Sequence of chain 38.E:
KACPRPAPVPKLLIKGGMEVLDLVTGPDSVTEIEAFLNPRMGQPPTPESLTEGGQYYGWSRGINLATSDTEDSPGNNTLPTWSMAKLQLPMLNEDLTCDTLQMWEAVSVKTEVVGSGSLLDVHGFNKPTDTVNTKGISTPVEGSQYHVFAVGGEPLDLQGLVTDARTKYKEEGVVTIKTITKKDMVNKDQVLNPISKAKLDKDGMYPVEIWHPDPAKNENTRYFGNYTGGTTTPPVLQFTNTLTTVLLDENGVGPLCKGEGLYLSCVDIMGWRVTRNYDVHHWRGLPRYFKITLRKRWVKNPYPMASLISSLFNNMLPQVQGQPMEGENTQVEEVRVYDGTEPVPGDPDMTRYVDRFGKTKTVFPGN

This small molecule binds to this protein.
Small molecule (SMILES): CC(=O)N[C@H]1[C@H]([C@H](O)[C@H](O)CO)O[C@@](O[C@H]2[C@@H](O)[C@@H](CO)O[C@@H](O[C@H]3[C@H](O)[C@@H](O)[C@H](O)O[C@@H]3CO)[C@@H]2O)(C(=O)O)C[C@@H]1O

Sequence of chain 38.A:
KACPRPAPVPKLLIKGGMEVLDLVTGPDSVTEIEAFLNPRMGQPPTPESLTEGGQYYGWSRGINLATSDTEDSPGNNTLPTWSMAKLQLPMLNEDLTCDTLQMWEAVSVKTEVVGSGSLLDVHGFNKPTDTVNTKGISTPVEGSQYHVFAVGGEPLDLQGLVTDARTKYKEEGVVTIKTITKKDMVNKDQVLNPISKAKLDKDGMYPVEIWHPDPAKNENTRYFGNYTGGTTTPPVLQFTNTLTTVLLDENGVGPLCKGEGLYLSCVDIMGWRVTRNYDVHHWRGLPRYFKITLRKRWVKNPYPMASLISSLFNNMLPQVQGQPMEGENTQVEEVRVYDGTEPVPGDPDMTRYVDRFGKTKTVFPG

Binding-site contacts:
Ligand atom C4 contacts residue ARG77 of chain 38.E at 4.2 Å.
Ligand atom O10 contacts residue THR291 of chain 38.E at 4.0 Å.
Ligand atom O6 contacts residue ARG77 of chain 38.E at 4.0 Å.
Ligand atom C6 contacts residue ASN93 of chain 38.E at 3.5 Å.
Ligand atom O6 contacts residue THR94 of chain 38.E at 3.7 Å.
Ligand atom N5 contacts residue TYR72 of chain 38.E at 3.2 Å (h-bond).
Ligand atom C3 contacts residue GLY78 of chain 38.E at 4.2 Å.
Ligand atom O4 contacts residue ILE79 of chain 38.E at 3.4 Å (h-bond).
Ligand atom O3 contacts residue VAL296 of chain 38.E at 4.2 Å.
Ligand atom O8 contacts residue TYR72 of chain 38.E at 3.2 Å (h-bond).
Ligand atom C4 contacts residue HIS298 of chain 38.E at 3.7 Å.
Ligand atom O6 contacts residue ASN93 of chain 38.E at 2.8 Å (h-bond).
Ligand atom C3 contacts residue GLY78 of chain 38.E at 4.1 Å.
Ligand atom C5 contacts residue TYR72 of chain 38.E at 3.5 Å (hydrophobic).
Ligand atom O3 contacts residue GLY78 of chain 38.E at 3.6 Å.
Ligand atom C2 contacts residue GLY78 of chain 38.E at 4.2 Å.
Ligand atom O4 contacts residue HIS298 of chain 38.E at 3.1 Å (h-bond).
Ligand atom O1A contacts residue ARG77 of chain 38.E at 3.1 Å (salt-bridge).
Ligand atom C10 contacts residue TYR72 of chain 38.E at 4.2 Å (hydrophobic).
Ligand atom O1A contacts residue GLY78 of chain 38.E at 3.6 Å (h-bond).
Ligand atom C4 contacts residue TYR72 of chain 38.E at 3.2 Å (hydrophobic).
Ligand atom C1 contacts residue TYR72 of chain 38.E at 3.7 Å (hydrophobic).
Ligand atom C1 contacts residue ARG77 of chain 38.E at 3.4 Å.
Ligand atom C3 contacts residue VAL296 of chain 38.E at 3.5 Å (hydrophobic).
Ligand atom O4 contacts residue GLY78 of chain 38.E at 3.1 Å.
Ligand atom O10 contacts residue ASN293 of chain 38.E at 3.8 Å.
Ligand atom O4 contacts residue THR291 of chain 38.E at 3.4 Å.
Ligand atom C11 contacts residue ASP85 of chain 38.A at 3.8 Å.
Ligand atom C5 contacts residue ASN93 of chain 38.E at 4.3 Å.
Ligand atom C6 contacts residue TYR72 of chain 38.E at 3.5 Å (hydrophobic).
Ligand atom C8 contacts residue TYR72 of chain 38.E at 4.2 Å (hydrophobic).
Ligand atom O4 contacts residue TYR72 of chain 38.E at 3.9 Å.
Ligand atom O1B contacts residue TYR72 of chain 38.E at 3.7 Å.
Ligand atom C7 contacts residue TYR72 of chain 38.E at 4.2 Å (hydrophobic).
Ligand atom O1B contacts residue ARG77 of chain 38.E at 2.8 Å (salt-bridge).
Ligand atom O1A contacts residue TYR72 of chain 38.E at 3.4 Å.
Ligand atom C3 contacts residue HIS298 of chain 38.E at 3.6 Å.
Ligand atom O6 contacts residue GLY78 of chain 38.E at 3.8 Å.
Ligand atom O4 contacts residue VAL296 of chain 38.E at 4.2 Å.
Ligand atom C4 contacts residue GLY78 of chain 38.E at 3.4 Å.